Sequence of chain 2.F:
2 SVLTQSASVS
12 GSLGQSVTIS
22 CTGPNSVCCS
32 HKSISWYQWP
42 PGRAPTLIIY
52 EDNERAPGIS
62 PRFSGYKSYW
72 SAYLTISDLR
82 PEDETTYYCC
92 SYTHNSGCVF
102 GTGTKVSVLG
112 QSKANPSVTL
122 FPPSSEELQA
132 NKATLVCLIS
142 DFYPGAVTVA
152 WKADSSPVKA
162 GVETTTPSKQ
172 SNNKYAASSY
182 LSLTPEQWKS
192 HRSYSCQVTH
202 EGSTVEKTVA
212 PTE

Binding-site contacts:
Ligand atom O3 contacts residue ARG56 of chain 2.F at 3.6 Å.
Ligand atom C8 contacts residue GLU55 of chain 2.F at 3.3 Å.
Ligand atom O5 contacts residue ASN107 of chain 2.B at 1.9 Å (h-bond).
Ligand atom N2 contacts residue ARG56 of chain 2.F at 4.4 Å.
Ligand atom C4 contacts residue ASN107 of chain 2.B at 3.7 Å.
Ligand atom C4 contacts residue ARG56 of chain 2.F at 4.4 Å.
Ligand atom O5 contacts residue ARG56 of chain 2.F at 4.0 Å.
Ligand atom O7 contacts residue ASN107 of chain 2.B at 3.3 Å (h-bond).
Ligand atom O4 contacts residue ARG56 of chain 2.F at 3.6 Å.
Ligand atom C7 contacts residue ASN107 of chain 2.B at 2.7 Å.
Ligand atom C3 contacts residue ASN107 of chain 2.B at 3.4 Å.
Ligand atom C1 contacts residue ARG56 of chain 2.F at 3.6 Å.
Ligand atom C1 contacts residue ASN107 of chain 2.B at 1.3 Å.
Ligand atom C5 contacts residue PRO58 of chain 2.F at 4.1 Å (hydrophobic).
Ligand atom N2 contacts residue GLU55 of chain 2.F at 3.6 Å.
Ligand atom C7 contacts residue GLU55 of chain 2.F at 4.0 Å.
Ligand atom C6 contacts residue ASN107 of chain 2.B at 4.2 Å.
Ligand atom C1 contacts residue GLU110 of chain 2.B at 3.9 Å.
Ligand atom C6 contacts residue ASN105 of chain 2.B at 3.8 Å.
Ligand atom C6 contacts residue PRO58 of chain 2.F at 3.5 Å (hydrophobic).
Ligand atom O5 contacts residue GLU110 of chain 2.B at 4.4 Å.
Ligand atom O5 contacts residue PRO58 of chain 2.F at 3.6 Å.
Ligand atom N2 contacts residue ASN107 of chain 2.B at 2.1 Å (h-bond).
Ligand atom C2 contacts residue ASN107 of chain 2.B at 2.2 Å.
Ligand atom C5 contacts residue ASN107 of chain 2.B at 3.3 Å.
Ligand atom O6 contacts residue ASN105 of chain 2.B at 3.1 Å (h-bond).
Ligand atom C3 contacts residue ARG56 of chain 2.F at 3.5 Å.
Ligand atom C8 contacts residue ASN107 of chain 2.B at 3.4 Å.
Ligand atom C2 contacts residue ARG56 of chain 2.F at 4.5 Å.

A small-molecule ligand and the protein it binds are described below.
Small molecule (SMILES): CC(=O)N[C@@H]1[C@@H](O)[C@H](O)[C@@H](CO)O[C@H]1O

Sequence of chain 2.B:
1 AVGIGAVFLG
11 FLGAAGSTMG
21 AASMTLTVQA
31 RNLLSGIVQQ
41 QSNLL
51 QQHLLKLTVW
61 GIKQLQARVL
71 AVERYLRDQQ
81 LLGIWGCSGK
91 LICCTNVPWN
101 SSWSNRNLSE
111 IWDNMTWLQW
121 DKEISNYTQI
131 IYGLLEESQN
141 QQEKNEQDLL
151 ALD